Sequence of chain 1.E:
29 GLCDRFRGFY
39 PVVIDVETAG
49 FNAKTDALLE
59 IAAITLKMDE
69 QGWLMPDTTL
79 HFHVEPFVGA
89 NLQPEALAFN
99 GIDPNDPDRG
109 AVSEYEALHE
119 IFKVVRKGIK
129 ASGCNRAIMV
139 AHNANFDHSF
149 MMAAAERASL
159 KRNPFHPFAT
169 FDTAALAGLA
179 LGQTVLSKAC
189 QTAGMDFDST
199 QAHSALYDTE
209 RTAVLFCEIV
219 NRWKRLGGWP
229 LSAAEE

A protein and the small-molecule ligand that binds it are described below.
Small molecule (SMILES): Cc1cn([C@H]2C[C@H](O[P](=O)(O)OC[C@H]3O[C@@H](n4cnc5c(N)ncnc54)C[C@@H]3O[P](=O)(O)OC[C@H]3O[C@@H](n4ccc(N)nc4=O)C[C@@H]3O[P](=O)(O)OC[C@H]3O[C@@H](n4cnc5c(N)ncnc54)C[C@@H]3O[P](=O)(O)OC[C@H]3O[C@@H](n4cnc5c(N)ncnc54)C[C@@H]3O[P](=O)(O)OC[C@H]3O[C@@H](n4ccc(N)nc4=O)C[C@@H]3O)[C@@H](CO[P](=O)(O)O[C@H]3C[C@H](n4cc(C)c(=O)[nH]c4=O)O[C@@H]3COP(=O)=O)O2)c(=O)[nH]c1=O

Sequence of chain 1.F:
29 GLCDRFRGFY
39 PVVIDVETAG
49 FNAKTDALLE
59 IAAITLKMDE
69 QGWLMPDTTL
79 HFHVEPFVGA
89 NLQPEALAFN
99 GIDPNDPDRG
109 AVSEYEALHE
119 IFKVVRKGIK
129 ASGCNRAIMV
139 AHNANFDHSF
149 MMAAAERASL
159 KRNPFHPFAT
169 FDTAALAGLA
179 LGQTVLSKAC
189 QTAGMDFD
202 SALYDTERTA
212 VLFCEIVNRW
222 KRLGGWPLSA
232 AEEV

Binding-site contacts:
Ligand atom C4 contacts residue PHE97 of chain 1.F at 3.5 Å (hydrophobic).
Ligand atom N6 contacts residue PHE166 of chain 1.E at 3.4 Å.
Ligand atom N1 contacts residue PHE49 of chain 1.F at 3.2 Å.
Ligand atom C4 contacts residue GLU93 of chain 1.F at 3.5 Å.
Ligand atom N1 contacts residue PHE49 of chain 1.F at 3.6 Å.
Ligand atom O4' contacts residue ASN141 of chain 1.F at 3.0 Å (h-bond).
Ligand atom OP1 contacts residue ASP206 of chain 1.F at 3.4 Å (salt-bridge).
Ligand atom N3 contacts residue GLU93 of chain 1.F at 2.7 Å (salt-bridge).
Ligand atom O5' contacts residue ASN141 of chain 1.F at 3.2 Å (h-bond).
Ligand atom O4' contacts residue PHE144 of chain 1.F at 3.4 Å.
Ligand atom N9 contacts residue PHE166 of chain 1.E at 3.6 Å.
Ligand atom C8 contacts residue PHE144 of chain 1.F at 3.6 Å (hydrophobic).
Ligand atom O3' contacts residue GLU45 of chain 1.F at 2.5 Å (salt-bridge).
Ligand atom OP1 contacts residue GLU45 of chain 1.F at 3.5 Å (salt-bridge).
Ligand atom OP1 contacts residue HIS140 of chain 1.F at 3.0 Å (h-bond).
Ligand atom O3' contacts residue ASN98 of chain 1.F at 3.0 Å (h-bond).
Ligand atom C6 contacts residue PHE49 of chain 1.F at 3.2 Å (hydrophobic).
Ligand atom C4' contacts residue THR46 of chain 1.F at 3.6 Å.
Ligand atom C5 contacts residue PHE97 of chain 1.F at 3.4 Å (hydrophobic).
Ligand atom N7 contacts residue PHE166 of chain 1.E at 3.3 Å.
Ligand atom OP1 contacts residue LEU184 of chain 1.F at 2.9 Å (h-bond).
Ligand atom C6 contacts residue PHE166 of chain 1.E at 3.4 Å (hydrophobic).
Ligand atom C8 contacts residue PHE166 of chain 1.E at 3.5 Å (hydrophobic).
Ligand atom C4 contacts residue PHE166 of chain 1.E at 3.6 Å (hydrophobic).
Ligand atom C2 contacts residue HIS164 of chain 1.E at 3.2 Å.
Ligand atom N3 contacts residue PHE49 of chain 1.F at 3.3 Å.
Ligand atom C5 contacts residue PHE166 of chain 1.E at 3.6 Å (hydrophobic).
Ligand atom O2 contacts residue GLU93 of chain 1.F at 3.1 Å (salt-bridge).
Ligand atom N4 contacts residue GLU93 of chain 1.F at 3.4 Å (salt-bridge).
Ligand atom N3 contacts residue HIS164 of chain 1.E at 3.3 Å (h-bond).
Ligand atom O2 contacts residue ALA94 of chain 1.F at 3.3 Å.
Ligand atom N4 contacts residue PHE97 of chain 1.F at 3.4 Å.
Ligand atom C3' contacts residue GLU45 of chain 1.F at 3.4 Å.
Ligand atom N6 contacts residue PHE49 of chain 1.F at 3.5 Å.
Ligand atom C2' contacts residue THR46 of chain 1.F at 3.5 Å.
Ligand atom O3' contacts residue THR46 of chain 1.F at 3.0 Å (h-bond).
Ligand atom OP1 contacts residue VAL183 of chain 1.F at 3.4 Å.
Ligand atom C2' contacts residue PHE144 of chain 1.F at 3.6 Å (hydrophobic).
Ligand atom C2 contacts residue PHE49 of chain 1.F at 3.3 Å (hydrophobic).
Ligand atom C6 contacts residue PHE97 of chain 1.F at 3.6 Å (hydrophobic).